A small-molecule ligand and the protein it binds are described below.
Small molecule (SMILES): OC[C@H]1O[C@](O)(CO)[C@@H](O)[C@@H]1O

Binding-site contacts:
Ligand atom O1 contacts residue ASP150 of chain 1.A at 3.0 Å (salt-bridge).
Ligand atom O1 contacts residue PHE178 of chain 1.A at 3.3 Å.
Ligand atom C1 contacts residue TYR182 of chain 1.A at 4.0 Å (hydrophobic).
Ligand atom O2 contacts residue ASP83 of chain 1.A at 2.8 Å (salt-bridge).
Ligand atom C3 contacts residue TYR182 of chain 1.A at 3.3 Å (hydrophobic).
Ligand atom O6 contacts residue GLN330 of chain 1.A at 4.0 Å.
Ligand atom C1 contacts residue PHE178 of chain 1.A at 3.8 Å (hydrophobic).
Ligand atom C3 contacts residue HIS337 of chain 1.A at 4.0 Å.
Ligand atom O3 contacts residue ASP83 of chain 1.A at 2.6 Å (salt-bridge).
Ligand atom O5 contacts residue ARG70 of chain 1.A at 3.8 Å.
Ligand atom O4 contacts residue HIS337 of chain 1.A at 2.6 Å (h-bond).
Ligand atom C6 contacts residue THR310 of chain 1.A at 3.7 Å.
Ligand atom O3 contacts residue TYR182 of chain 1.A at 2.5 Å (h-bond).
Ligand atom O2 contacts residue ARG70 of chain 1.A at 3.1 Å (salt-bridge).
Ligand atom C4 contacts residue ASP83 of chain 1.A at 3.3 Å.
Ligand atom C4 contacts residue THR310 of chain 1.A at 3.5 Å.
Ligand atom C1 contacts residue ASP150 of chain 1.A at 3.6 Å.
Ligand atom O1 contacts residue TYR179 of chain 1.A at 3.6 Å.
Ligand atom C1 contacts residue TRP333 of chain 1.A at 3.5 Å (hydrophobic).
Ligand atom O3 contacts residue HIS337 of chain 1.A at 4.0 Å.
Ligand atom O6 contacts residue PHE313 of chain 1.A at 3.9 Å.
Ligand atom C6 contacts residue GLN330 of chain 1.A at 3.0 Å.
Ligand atom O5 contacts residue TRP333 of chain 1.A at 4.0 Å.
Ligand atom O4 contacts residue TRP333 of chain 1.A at 3.4 Å.
Ligand atom C2 contacts residue ASP83 of chain 1.A at 3.6 Å.
Ligand atom O1 contacts residue ARG70 of chain 1.A at 3.1 Å (salt-bridge).
Ligand atom C5 contacts residue GLN330 of chain 1.A at 3.9 Å.
Ligand atom C4 contacts residue HIS337 of chain 1.A at 3.7 Å.
Ligand atom C2 contacts residue ARG70 of chain 1.A at 3.9 Å.
Ligand atom C5 contacts residue THR310 of chain 1.A at 4.0 Å.
Ligand atom O2 contacts residue PHE178 of chain 1.A at 3.5 Å.
Ligand atom C5 contacts residue TRP333 of chain 1.A at 3.8 Å (hydrophobic).
Ligand atom C4 contacts residue TRP333 of chain 1.A at 4.1 Å (hydrophobic).
Ligand atom O3 contacts residue HIS306 of chain 1.A at 3.4 Å (h-bond).
Ligand atom C3 contacts residue ASP83 of chain 1.A at 3.4 Å.
Ligand atom C3 contacts residue TRP333 of chain 1.A at 4.0 Å (hydrophobic).
Ligand atom O6 contacts residue ASP83 of chain 1.A at 3.0 Å (salt-bridge).
Ligand atom C6 contacts residue ASP83 of chain 1.A at 4.0 Å.
Ligand atom C5 contacts residue ASP83 of chain 1.A at 4.0 Å.
Ligand atom O4 contacts residue THR310 of chain 1.A at 2.9 Å (h-bond).

Sequence of chain 1.A:
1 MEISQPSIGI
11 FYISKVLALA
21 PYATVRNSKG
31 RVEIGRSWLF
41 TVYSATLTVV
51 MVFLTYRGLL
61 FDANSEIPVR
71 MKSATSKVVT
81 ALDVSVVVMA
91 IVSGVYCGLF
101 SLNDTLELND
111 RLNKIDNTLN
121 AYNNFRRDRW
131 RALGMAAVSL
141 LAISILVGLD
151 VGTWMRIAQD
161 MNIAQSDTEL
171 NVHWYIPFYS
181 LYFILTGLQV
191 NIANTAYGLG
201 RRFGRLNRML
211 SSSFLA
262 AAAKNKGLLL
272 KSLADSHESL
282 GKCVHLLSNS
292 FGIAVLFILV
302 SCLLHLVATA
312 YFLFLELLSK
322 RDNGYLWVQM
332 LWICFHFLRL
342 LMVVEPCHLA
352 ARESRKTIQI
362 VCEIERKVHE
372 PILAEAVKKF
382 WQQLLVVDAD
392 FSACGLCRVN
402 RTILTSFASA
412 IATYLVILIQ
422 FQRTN